Sequence of chain 1.C:
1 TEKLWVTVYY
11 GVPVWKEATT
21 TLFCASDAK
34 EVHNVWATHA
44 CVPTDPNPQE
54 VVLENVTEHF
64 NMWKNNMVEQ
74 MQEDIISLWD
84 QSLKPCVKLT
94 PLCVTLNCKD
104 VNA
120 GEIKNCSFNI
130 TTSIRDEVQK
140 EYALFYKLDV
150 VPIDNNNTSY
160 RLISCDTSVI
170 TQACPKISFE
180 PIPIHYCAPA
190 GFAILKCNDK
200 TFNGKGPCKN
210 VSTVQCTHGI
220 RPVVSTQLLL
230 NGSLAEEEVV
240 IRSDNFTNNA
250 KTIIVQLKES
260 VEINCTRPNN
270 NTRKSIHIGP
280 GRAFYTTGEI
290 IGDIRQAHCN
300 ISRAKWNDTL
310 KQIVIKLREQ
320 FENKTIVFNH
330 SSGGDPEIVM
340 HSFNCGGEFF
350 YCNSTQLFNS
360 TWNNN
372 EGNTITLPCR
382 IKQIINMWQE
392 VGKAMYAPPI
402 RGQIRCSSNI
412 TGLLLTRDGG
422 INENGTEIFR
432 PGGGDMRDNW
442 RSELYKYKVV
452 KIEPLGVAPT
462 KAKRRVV

A small-molecule ligand and the protein it binds are described below.
Small molecule (SMILES): CC(=O)N[C@H]1[C@H](O[C@H]2[C@H](O)[C@@H](NC(C)=O)CO[C@@H]2CO)O[C@H](CO)[C@@H](O)[C@@H]1O

Binding-site contacts:
Ligand atom C1 contacts residue TYR141 of chain 1.C at 2.9 Å (hydrophobic).
Ligand atom C1 contacts residue ASN124 of chain 1.C at 1.6 Å.
Ligand atom C1 contacts residue GLU140 of chain 1.C at 4.3 Å.
Ligand atom C5 contacts residue GLY287 of chain 1.C at 4.1 Å.
Ligand atom C3 contacts residue TYR141 of chain 1.C at 3.2 Å (hydrophobic).
Ligand atom N2 contacts residue TYR141 of chain 1.C at 3.3 Å.
Ligand atom C8 contacts residue ASN124 of chain 1.C at 3.6 Å.
Ligand atom O3 contacts residue LYS139 of chain 1.C at 4.0 Å.
Ligand atom C6 contacts residue GLY287 of chain 1.C at 2.7 Å.
Ligand atom C6 contacts residue LYS139 of chain 1.C at 2.8 Å.
Ligand atom C8 contacts residue GLU140 of chain 1.C at 4.3 Å.
Ligand atom O6 contacts residue GLU288 of chain 1.C at 4.3 Å.
Ligand atom O3 contacts residue TYR141 of chain 1.C at 2.1 Å.
Ligand atom N2 contacts residue SER126 of chain 1.C at 3.5 Å (h-bond).
Ligand atom C7 contacts residue GLU140 of chain 1.C at 4.0 Å.
Ligand atom O6 contacts residue LYS139 of chain 1.C at 3.5 Å (salt-bridge).
Ligand atom C4 contacts residue ASN124 of chain 1.C at 4.4 Å.
Ligand atom O6 contacts residue TYR141 of chain 1.C at 4.3 Å.
Ligand atom O5 contacts residue ASN124 of chain 1.C at 2.5 Å (h-bond).
Ligand atom C2 contacts residue ASN124 of chain 1.C at 2.6 Å.
Ligand atom C5 contacts residue LYS139 of chain 1.C at 4.0 Å.
Ligand atom C5 contacts residue ASN124 of chain 1.C at 3.7 Å.
Ligand atom O3 contacts residue GLU140 of chain 1.C at 4.4 Å.
Ligand atom C7 contacts residue ASN124 of chain 1.C at 2.7 Å.
Ligand atom N2 contacts residue GLU140 of chain 1.C at 2.9 Å (salt-bridge).
Ligand atom C2 contacts residue GLU140 of chain 1.C at 3.4 Å.
Ligand atom C8 contacts residue SER126 of chain 1.C at 2.9 Å.
Ligand atom C2 contacts residue TYR141 of chain 1.C at 2.8 Å (hydrophobic).
Ligand atom N2 contacts residue ASN124 of chain 1.C at 2.8 Å (h-bond).
Ligand atom C3 contacts residue ASN124 of chain 1.C at 3.9 Å.
Ligand atom C7 contacts residue SER126 of chain 1.C at 3.8 Å.
Ligand atom O4 contacts residue TYR141 of chain 1.C at 3.4 Å.
Ligand atom O6 contacts residue LEU143 of chain 1.C at 3.9 Å.
Ligand atom C6 contacts residue TYR141 of chain 1.C at 3.0 Å (hydrophobic).
Ligand atom O7 contacts residue ASN124 of chain 1.C at 2.2 Å (h-bond).
Ligand atom O6 contacts residue GLY287 of chain 1.C at 2.2 Å (h-bond).
Ligand atom O5 contacts residue GLY287 of chain 1.C at 4.2 Å.
Ligand atom O5 contacts residue TYR141 of chain 1.C at 3.0 Å.
Ligand atom C5 contacts residue TYR141 of chain 1.C at 2.5 Å (hydrophobic).
Ligand atom C4 contacts residue TYR141 of chain 1.C at 2.7 Å (hydrophobic).